The small molecule below binds the protein below.
Small molecule (SMILES): CC(=O)N[C@@H]1[C@@H](O)[C@H](O)[C@@H](CO)O[C@H]1O

Sequence of chain 2.D:
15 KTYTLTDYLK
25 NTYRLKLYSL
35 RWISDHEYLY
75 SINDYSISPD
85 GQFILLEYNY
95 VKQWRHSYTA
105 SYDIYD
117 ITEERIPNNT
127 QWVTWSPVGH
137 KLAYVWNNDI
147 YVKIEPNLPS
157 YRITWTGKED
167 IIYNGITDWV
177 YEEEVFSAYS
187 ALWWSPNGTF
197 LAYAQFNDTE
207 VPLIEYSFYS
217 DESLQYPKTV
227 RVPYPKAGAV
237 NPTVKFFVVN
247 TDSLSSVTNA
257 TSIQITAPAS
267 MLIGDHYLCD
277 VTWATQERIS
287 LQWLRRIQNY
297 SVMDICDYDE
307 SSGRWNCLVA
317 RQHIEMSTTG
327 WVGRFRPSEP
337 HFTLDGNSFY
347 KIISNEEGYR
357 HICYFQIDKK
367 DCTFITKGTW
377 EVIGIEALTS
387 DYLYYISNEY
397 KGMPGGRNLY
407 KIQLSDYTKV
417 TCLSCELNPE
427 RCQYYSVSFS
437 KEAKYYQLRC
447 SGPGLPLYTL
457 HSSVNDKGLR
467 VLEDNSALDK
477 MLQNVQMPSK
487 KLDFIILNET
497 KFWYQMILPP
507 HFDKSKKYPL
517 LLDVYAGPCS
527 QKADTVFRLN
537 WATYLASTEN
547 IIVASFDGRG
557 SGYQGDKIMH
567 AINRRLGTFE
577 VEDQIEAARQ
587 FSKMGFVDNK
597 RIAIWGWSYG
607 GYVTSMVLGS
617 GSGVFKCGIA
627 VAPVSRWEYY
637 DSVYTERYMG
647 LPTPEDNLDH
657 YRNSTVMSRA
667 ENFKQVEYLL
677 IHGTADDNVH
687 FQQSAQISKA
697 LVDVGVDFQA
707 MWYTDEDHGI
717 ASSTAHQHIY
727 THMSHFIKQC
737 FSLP

Binding-site contacts:
Ligand atom O7 contacts residue ASP248 of chain 2.D at 3.8 Å.
Ligand atom C2 contacts residue THR195 of chain 2.D at 3.6 Å.
Ligand atom O7 contacts residue ASN193 of chain 2.D at 4.2 Å.
Ligand atom N2 contacts residue THR195 of chain 2.D at 3.2 Å (h-bond).
Ligand atom C3 contacts residue ASN193 of chain 2.D at 3.8 Å.
Ligand atom O3 contacts residue ASP248 of chain 2.D at 4.1 Å.
Ligand atom C7 contacts residue ASN193 of chain 2.D at 3.3 Å.
Ligand atom N2 contacts residue ASP248 of chain 2.D at 2.8 Å (salt-bridge).
Ligand atom C7 contacts residue ASP248 of chain 2.D at 3.2 Å.
Ligand atom N2 contacts residue ASN193 of chain 2.D at 2.9 Å (h-bond).
Ligand atom C4 contacts residue ASN193 of chain 2.D at 4.3 Å.
Ligand atom O5 contacts residue ASN193 of chain 2.D at 2.4 Å (h-bond).
Ligand atom O6 contacts residue GLN282 of chain 2.D at 3.5 Å.
Ligand atom C7 contacts residue THR195 of chain 2.D at 4.1 Å.
Ligand atom C1 contacts residue ASN193 of chain 2.D at 1.4 Å.
Ligand atom C2 contacts residue ASP248 of chain 2.D at 4.1 Å.
Ligand atom C1 contacts residue THR195 of chain 2.D at 3.2 Å.
Ligand atom C3 contacts residue THR195 of chain 2.D at 4.1 Å.
Ligand atom C5 contacts residue ASN193 of chain 2.D at 3.7 Å.
Ligand atom C3 contacts residue ASP248 of chain 2.D at 4.2 Å.
Ligand atom C8 contacts residue ASP248 of chain 2.D at 3.6 Å.
Ligand atom C8 contacts residue GLY194 of chain 2.D at 3.4 Å.
Ligand atom C8 contacts residue ASN193 of chain 2.D at 3.4 Å.
Ligand atom C2 contacts residue ASN193 of chain 2.D at 2.5 Å.
Ligand atom C8 contacts residue THR195 of chain 2.D at 4.0 Å.
Ligand atom O5 contacts residue THR195 of chain 2.D at 4.4 Å.